Sequence of chain 10.A:
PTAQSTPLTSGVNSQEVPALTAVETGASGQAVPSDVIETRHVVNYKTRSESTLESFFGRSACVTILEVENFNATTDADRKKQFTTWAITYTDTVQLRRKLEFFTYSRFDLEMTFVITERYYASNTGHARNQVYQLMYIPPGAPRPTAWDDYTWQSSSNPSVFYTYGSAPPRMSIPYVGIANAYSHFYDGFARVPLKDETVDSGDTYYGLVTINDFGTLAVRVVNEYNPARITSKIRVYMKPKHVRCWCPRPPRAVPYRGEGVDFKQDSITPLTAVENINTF

Binding-site contacts:
Ligand atom C11 contacts residue TYR145 of chain 10.A at 3.7 Å (hydrophobic).
Ligand atom O1B contacts residue SER147 of chain 10.A at 2.7 Å (h-bond).
Ligand atom C10 contacts residue TYR145 of chain 10.A at 3.6 Å (hydrophobic).
Ligand atom C4 contacts residue TYR145 of chain 10.A at 3.6 Å (hydrophobic).
Ligand atom O1A contacts residue SER147 of chain 10.A at 3.1 Å (h-bond).
Ligand atom O4 contacts residue ASN251 of chain 9.A at 4.1 Å.
Ligand atom C6 contacts residue ALA146 of chain 10.A at 4.2 Å (hydrophobic).
Ligand atom C5 contacts residue TYR145 of chain 10.A at 3.3 Å (hydrophobic).
Ligand atom C1 contacts residue SER147 of chain 10.A at 3.6 Å.
Ligand atom O4 contacts residue TYR145 of chain 10.A at 4.2 Å.
Ligand atom C4 contacts residue PRO252 of chain 9.A at 3.7 Å (hydrophobic).
Ligand atom N5 contacts residue TYR250 of chain 9.A at 4.4 Å.
Ligand atom O1A contacts residue ASN148 of chain 10.A at 4.3 Å.
Ligand atom O10 contacts residue TYR250 of chain 9.A at 2.8 Å (h-bond).
Ligand atom C9 contacts residue TYR145 of chain 10.A at 4.4 Å (hydrophobic).
Ligand atom C1 contacts residue ALA146 of chain 10.A at 4.0 Å (hydrophobic).
Ligand atom O1B contacts residue PRO252 of chain 9.A at 3.3 Å.
Ligand atom C6 contacts residue TYR145 of chain 10.A at 3.4 Å (hydrophobic).
Ligand atom O4 contacts residue TYR250 of chain 9.A at 3.4 Å.
Ligand atom C10 contacts residue TYR250 of chain 9.A at 3.5 Å (hydrophobic).
Ligand atom C11 contacts residue TYR250 of chain 9.A at 3.7 Å (hydrophobic).
Ligand atom C8 contacts residue ALA146 of chain 10.A at 4.5 Å (hydrophobic).
Ligand atom O4 contacts residue PRO252 of chain 9.A at 3.6 Å.
Ligand atom C11 contacts residue ARG143 of chain 10.A at 4.0 Å.
Ligand atom C1 contacts residue PRO252 of chain 9.A at 4.0 Å (hydrophobic).
Ligand atom C7 contacts residue TYR145 of chain 10.A at 3.9 Å (hydrophobic).
Ligand atom C3 contacts residue PRO252 of chain 9.A at 3.8 Å (hydrophobic).
Ligand atom O1B contacts residue ALA146 of chain 10.A at 4.3 Å.
Ligand atom O1A contacts residue ALA146 of chain 10.A at 3.2 Å.
Ligand atom N5 contacts residue TYR145 of chain 10.A at 2.6 Å (h-bond).
Ligand atom O8 contacts residue ALA146 of chain 10.A at 3.3 Å.

A protein and the small-molecule ligand that binds it are described below.
Small molecule (SMILES): CC(=O)N[C@H]1[C@H]([C@H](O)[C@H](O)CO)O[C@@](O)(C(=O)O)C[C@@H]1O

Sequence of chain 9.A:
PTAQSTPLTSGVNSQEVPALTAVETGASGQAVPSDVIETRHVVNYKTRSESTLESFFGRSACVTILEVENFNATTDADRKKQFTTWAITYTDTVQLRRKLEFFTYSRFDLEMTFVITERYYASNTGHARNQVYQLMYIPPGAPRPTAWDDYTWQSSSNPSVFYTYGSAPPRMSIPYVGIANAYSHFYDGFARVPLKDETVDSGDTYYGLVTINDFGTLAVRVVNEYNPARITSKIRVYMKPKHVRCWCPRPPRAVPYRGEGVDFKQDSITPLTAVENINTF